A small-molecule ligand and the protein it binds are described below.
Small molecule (SMILES): N[C@@H](Cc1c[nH]c2ccccc12)C(=O)O

Sequence of chain 1.A:
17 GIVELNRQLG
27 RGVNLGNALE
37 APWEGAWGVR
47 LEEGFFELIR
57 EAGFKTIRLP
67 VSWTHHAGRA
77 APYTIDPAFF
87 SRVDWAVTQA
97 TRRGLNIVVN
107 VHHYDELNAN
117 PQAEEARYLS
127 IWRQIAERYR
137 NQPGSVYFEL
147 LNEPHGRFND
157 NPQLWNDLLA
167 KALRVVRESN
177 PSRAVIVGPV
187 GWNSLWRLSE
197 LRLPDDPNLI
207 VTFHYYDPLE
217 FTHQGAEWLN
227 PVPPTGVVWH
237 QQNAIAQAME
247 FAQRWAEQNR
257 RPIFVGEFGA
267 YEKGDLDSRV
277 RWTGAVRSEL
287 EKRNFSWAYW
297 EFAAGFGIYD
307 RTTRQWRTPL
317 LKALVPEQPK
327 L

Binding-site contacts:
Ligand atom CA contacts residue ASP306 of chain 1.A at 3.9 Å.
Ligand atom CH2 contacts residue ALA300 of chain 1.A at 3.9 Å (hydrophobic).
Ligand atom CB contacts residue ALA299 of chain 1.A at 3.5 Å (hydrophobic).
Ligand atom C contacts residue THR308 of chain 1.A at 3.7 Å.
Ligand atom O contacts residue THR308 of chain 1.A at 3.7 Å.
Ligand atom CD2 contacts residue ALA300 of chain 1.A at 3.5 Å (hydrophobic).
Ligand atom CE2 contacts residue GLY301 of chain 1.A at 3.6 Å.
Ligand atom NE1 contacts residue GLY301 of chain 1.A at 3.6 Å.
Ligand atom CZ3 contacts residue ALA300 of chain 1.A at 3.6 Å (hydrophobic).
Ligand atom CZ3 contacts residue TRP43 of chain 1.A at 3.8 Å (hydrophobic).
Ligand atom CZ3 contacts residue ARG307 of chain 1.A at 4.1 Å.
Ligand atom CZ3 contacts residue VAL45 of chain 1.A at 4.2 Å (hydrophobic).
Ligand atom OXT contacts residue THR308 of chain 1.A at 3.9 Å.
Ligand atom CE3 contacts residue ARG307 of chain 1.A at 3.9 Å.
Ligand atom CH2 contacts residue ASN33 of chain 1.A at 4.0 Å.
Ligand atom CZ2 contacts residue ALA300 of chain 1.A at 4.2 Å (hydrophobic).
Ligand atom CG contacts residue ALA300 of chain 1.A at 3.6 Å (hydrophobic).
Ligand atom CB contacts residue ALA300 of chain 1.A at 3.6 Å (hydrophobic).
Ligand atom CZ2 contacts residue GLY301 of chain 1.A at 4.2 Å.
Ligand atom CH2 contacts residue TRP43 of chain 1.A at 3.3 Å (hydrophobic).
Ligand atom OXT contacts residue ALA299 of chain 1.A at 4.1 Å.
Ligand atom OXT contacts residue ARG307 of chain 1.A at 3.4 Å (salt-bridge).
Ligand atom CA contacts residue THR308 of chain 1.A at 4.2 Å.
Ligand atom N contacts residue ARG313 of chain 1.A at 4.2 Å.
Ligand atom CZ3 contacts residue GLY44 of chain 1.A at 3.8 Å.
Ligand atom CE2 contacts residue ALA300 of chain 1.A at 3.9 Å (hydrophobic).
Ligand atom CD2 contacts residue ALA299 of chain 1.A at 4.3 Å (hydrophobic).
Ligand atom CD2 contacts residue GLY301 of chain 1.A at 3.8 Å.
Ligand atom CG contacts residue GLY301 of chain 1.A at 3.9 Å.
Ligand atom CB contacts residue ARG313 of chain 1.A at 3.9 Å.
Ligand atom CE3 contacts residue ALA300 of chain 1.A at 3.4 Å (hydrophobic).
Ligand atom CD1 contacts residue GLU268 of chain 1.A at 3.4 Å.
Ligand atom CA contacts residue ARG313 of chain 1.A at 4.0 Å.
Ligand atom CD1 contacts residue ALA300 of chain 1.A at 3.9 Å (hydrophobic).
Ligand atom CG contacts residue ALA299 of chain 1.A at 4.2 Å (hydrophobic).
Ligand atom CE3 contacts residue ALA299 of chain 1.A at 3.9 Å (hydrophobic).
Ligand atom CH2 contacts residue GLY44 of chain 1.A at 4.1 Å.
Ligand atom NE1 contacts residue GLU268 of chain 1.A at 3.6 Å (salt-bridge).
Ligand atom NE1 contacts residue ALA300 of chain 1.A at 4.1 Å.
Ligand atom CD1 contacts residue GLY301 of chain 1.A at 3.8 Å.